Binding-site contacts:
Ligand atom C8 contacts residue GLY412 of chain 1.B at 4.3 Å.
Ligand atom O5 contacts residue ASN376 of chain 1.B at 2.5 Å (h-bond).
Ligand atom O6 contacts residue ASN349 of chain 1.B at 2.7 Å (h-bond).
Ligand atom C8 contacts residue ASN376 of chain 1.B at 3.5 Å.
Ligand atom C7 contacts residue LEU438 of chain 1.B at 3.6 Å (hydrophobic).
Ligand atom C6 contacts residue ASN349 of chain 1.B at 3.1 Å.
Ligand atom C2 contacts residue ASN376 of chain 1.B at 2.5 Å.
Ligand atom C4 contacts residue ASN376 of chain 1.B at 4.3 Å.
Ligand atom C3 contacts residue GLN436 of chain 1.B at 3.7 Å.
Ligand atom C8 contacts residue PRO413 of chain 1.B at 4.1 Å (hydrophobic).
Ligand atom C1 contacts residue ASN376 of chain 1.B at 1.4 Å.
Ligand atom C7 contacts residue GLN436 of chain 1.B at 3.6 Å.
Ligand atom C2 contacts residue GLN436 of chain 1.B at 3.7 Å.
Ligand atom N2 contacts residue ASN376 of chain 1.B at 2.8 Å (h-bond).
Ligand atom O7 contacts residue GLN436 of chain 1.B at 3.8 Å.
Ligand atom C7 contacts residue ASN376 of chain 1.B at 3.5 Å.
Ligand atom O6 contacts residue ASN376 of chain 1.B at 4.4 Å.
Ligand atom C5 contacts residue ASN349 of chain 1.B at 3.5 Å.
Ligand atom N2 contacts residue GLN436 of chain 1.B at 3.1 Å (h-bond).
Ligand atom O3 contacts residue GLN436 of chain 1.B at 4.2 Å.
Ligand atom O4 contacts residue GLN436 of chain 1.B at 4.4 Å.
Ligand atom N2 contacts residue LEU438 of chain 1.B at 3.9 Å.
Ligand atom C8 contacts residue GLN436 of chain 1.B at 3.7 Å.
Ligand atom C1 contacts residue GLN436 of chain 1.B at 4.1 Å.
Ligand atom O7 contacts residue LEU438 of chain 1.B at 3.3 Å.
Ligand atom O5 contacts residue ASN349 of chain 1.B at 2.7 Å (h-bond).
Ligand atom C8 contacts residue LEU438 of chain 1.B at 4.0 Å (hydrophobic).
Ligand atom C1 contacts residue ASN349 of chain 1.B at 3.8 Å.
Ligand atom C5 contacts residue ASN376 of chain 1.B at 3.7 Å.
Ligand atom C3 contacts residue ASN376 of chain 1.B at 3.8 Å.
Ligand atom C8 contacts residue LYS434 of chain 1.B at 4.1 Å.

Sequence of chain 1.B:
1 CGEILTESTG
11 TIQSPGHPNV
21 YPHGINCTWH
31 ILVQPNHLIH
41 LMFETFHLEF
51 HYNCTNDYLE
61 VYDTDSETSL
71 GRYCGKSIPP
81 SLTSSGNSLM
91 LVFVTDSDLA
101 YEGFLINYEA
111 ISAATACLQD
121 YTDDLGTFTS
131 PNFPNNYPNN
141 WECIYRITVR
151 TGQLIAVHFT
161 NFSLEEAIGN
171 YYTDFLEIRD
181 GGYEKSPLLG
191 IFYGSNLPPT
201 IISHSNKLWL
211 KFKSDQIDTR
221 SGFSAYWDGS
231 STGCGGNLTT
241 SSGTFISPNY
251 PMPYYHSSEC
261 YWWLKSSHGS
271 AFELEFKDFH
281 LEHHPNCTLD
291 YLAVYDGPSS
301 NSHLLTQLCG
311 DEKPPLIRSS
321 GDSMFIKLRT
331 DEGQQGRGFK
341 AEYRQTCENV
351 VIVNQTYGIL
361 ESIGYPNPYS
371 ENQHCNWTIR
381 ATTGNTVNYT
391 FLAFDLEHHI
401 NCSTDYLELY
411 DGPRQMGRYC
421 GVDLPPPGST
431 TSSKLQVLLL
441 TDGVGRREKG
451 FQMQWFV

This protein binds this small molecule.
Small molecule (SMILES): CC(=O)N[C@H]1[C@H](O[C@H]2[C@H](O)[C@@H](NC(C)=O)CO[C@@H]2CO)O[C@H](CO)[C@@H](O)[C@@H]1O